A small-molecule ligand and the protein it binds are described below.
Small molecule (SMILES): Nc1nc2c(ncn2[C@H]2C[C@H](O)[C@@H](CO[P](=O)(O)O[P](=O)(O)OP(=O)(O)O)O2)c(=O)[nH]1

Binding-site contacts:
Ligand atom C8 contacts residue GLU76 of chain 1.O at 3.6 Å.
Ligand atom O3G contacts residue LYS58 of chain 1.O at 2.8 Å (salt-bridge).
Ligand atom N1 contacts residue PHE157 of chain 1.O at 3.3 Å.
Ligand atom O6 contacts residue ARG127 of chain 1.O at 3.0 Å (salt-bridge).
Ligand atom C6 contacts residue ARG127 of chain 1.O at 3.6 Å.
Ligand atom C1' contacts residue LEU102 of chain 1.O at 3.6 Å (hydrophobic).
Ligand atom PG contacts residue SER59 of chain 1.O at 3.6 Å.
Ligand atom O2G contacts residue GLY57 of chain 1.O at 2.9 Å (h-bond).
Ligand atom O1B contacts residue SER59 of chain 1.O at 3.6 Å.
Ligand atom N2 contacts residue MET161 of chain 1.O at 2.9 Å.
Ligand atom C1' contacts residue TYR106 of chain 1.O at 3.6 Å (hydrophobic).
Ligand atom O3B contacts residue CYS55 of chain 1.O at 3.3 Å (h-bond).
Ligand atom N1 contacts residue GLN120 of chain 1.O at 2.9 Å (h-bond).
Ligand atom PB contacts residue MG1 of chain 1.FC at 3.0 Å.
Ligand atom O3B contacts residue MG1 of chain 1.FC at 3.5 Å.
Ligand atom O3' contacts residue GLU214 of chain 1.O at 3.2 Å (salt-bridge).
Ligand atom O2B contacts residue LYS209 of chain 1.O at 2.7 Å (salt-bridge).
Ligand atom O1G contacts residue SER59 of chain 1.O at 2.6 Å (h-bond).
Ligand atom O6 contacts residue ASP154 of chain 1.O at 3.0 Å (salt-bridge).
Ligand atom O6 contacts residue PHE157 of chain 1.O at 3.1 Å.
Ligand atom C2' contacts residue TYR106 of chain 1.O at 3.0 Å (hydrophobic).
Ligand atom O1A contacts residue MG1 of chain 1.FC at 3.0 Å.
Ligand atom O2G contacts residue SER59 of chain 1.O at 3.3 Å (h-bond).
Ligand atom PG contacts residue MG1 of chain 1.FC at 3.2 Å.
Ligand atom C3' contacts residue TYR106 of chain 1.O at 2.9 Å (hydrophobic).
Ligand atom C6 contacts residue PHE157 of chain 1.O at 3.3 Å (hydrophobic).
Ligand atom O4' contacts residue LEU102 of chain 1.O at 3.4 Å.
Ligand atom N7 contacts residue GLU76 of chain 1.O at 3.3 Å (salt-bridge).
Ligand atom O1B contacts residue MG1 of chain 1.FC at 1.8 Å.
Ligand atom O1A contacts residue GLU76 of chain 1.O at 2.9 Å (salt-bridge).
Ligand atom O1G contacts residue MG1 of chain 1.FC at 2.1 Å.
Ligand atom C5 contacts residue PHE157 of chain 1.O at 3.6 Å (hydrophobic).
Ligand atom N7 contacts residue ARG127 of chain 1.O at 2.9 Å (salt-bridge).
Ligand atom N7 contacts residue PHE157 of chain 1.O at 3.5 Å.
Ligand atom C5 contacts residue ARG127 of chain 1.O at 3.5 Å.
Ligand atom O3' contacts residue TYR106 of chain 1.O at 2.0 Å (h-bond).
Ligand atom O3G contacts residue GLY57 of chain 1.O at 2.6 Å (h-bond).
Ligand atom O3G contacts residue SER56 of chain 1.O at 3.1 Å (h-bond).
Ligand atom O1G contacts residue LYS58 of chain 1.O at 3.6 Å.
Ligand atom PG contacts residue GLY57 of chain 1.O at 3.4 Å.

Sequence of chain 1.O:
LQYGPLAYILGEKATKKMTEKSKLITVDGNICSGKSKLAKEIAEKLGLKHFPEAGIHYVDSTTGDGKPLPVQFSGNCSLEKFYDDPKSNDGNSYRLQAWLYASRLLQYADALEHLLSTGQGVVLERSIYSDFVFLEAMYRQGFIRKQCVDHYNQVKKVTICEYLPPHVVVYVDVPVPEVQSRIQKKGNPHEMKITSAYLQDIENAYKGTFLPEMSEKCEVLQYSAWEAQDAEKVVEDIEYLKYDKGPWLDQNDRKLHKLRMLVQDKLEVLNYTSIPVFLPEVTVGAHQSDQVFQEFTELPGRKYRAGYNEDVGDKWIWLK